Sequence of chain 1.A:
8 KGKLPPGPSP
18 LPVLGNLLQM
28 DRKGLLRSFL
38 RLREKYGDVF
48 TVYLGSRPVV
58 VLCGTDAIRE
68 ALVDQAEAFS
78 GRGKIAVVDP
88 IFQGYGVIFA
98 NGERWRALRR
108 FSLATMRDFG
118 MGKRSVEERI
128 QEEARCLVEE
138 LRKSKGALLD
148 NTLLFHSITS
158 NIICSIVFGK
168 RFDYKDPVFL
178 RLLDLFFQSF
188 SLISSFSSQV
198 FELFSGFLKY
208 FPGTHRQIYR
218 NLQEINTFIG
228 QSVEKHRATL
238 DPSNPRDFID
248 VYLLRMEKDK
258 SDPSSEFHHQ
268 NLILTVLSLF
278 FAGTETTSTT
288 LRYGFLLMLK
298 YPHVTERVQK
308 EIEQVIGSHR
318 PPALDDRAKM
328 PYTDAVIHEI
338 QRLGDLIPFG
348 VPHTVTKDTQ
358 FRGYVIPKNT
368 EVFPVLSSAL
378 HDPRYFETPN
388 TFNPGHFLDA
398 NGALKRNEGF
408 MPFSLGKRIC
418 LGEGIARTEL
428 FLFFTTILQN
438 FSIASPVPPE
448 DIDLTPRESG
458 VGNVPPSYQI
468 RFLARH

This protein binds this small molecule.
Small molecule (SMILES): OC[C@H]1O[C@H](O[C@H]2[C@H](O)[C@@H](O)[C@H](OCCCCCC3CCCCC3)O[C@@H]2CO)[C@H](O)[C@@H](O)[C@@H]1O

Binding-site contacts:
Ligand atom C7 contacts residue LEU24 of chain 1.A at 3.9 Å (hydrophobic).
Ligand atom C4 contacts residue CH01 of chain 1.F at 4.2 Å.
Ligand atom C11 contacts residue ASP28 of chain 1.A at 3.0 Å.
Ligand atom C7 contacts residue PHE193 of chain 1.A at 4.3 Å (hydrophobic).
Ligand atom C4 contacts residue MET27 of chain 1.A at 4.2 Å (hydrophobic).
Ligand atom C10 contacts residue ASP28 of chain 1.A at 4.1 Å.
Ligand atom C9 contacts residue VAL197 of chain 1.A at 4.3 Å (hydrophobic).
Ligand atom C6 contacts residue MET27 of chain 1.A at 3.7 Å (hydrophobic).
Ligand atom O14 contacts residue LEU25 of chain 1.A at 4.3 Å.
Ligand atom C6 contacts residue ASP28 of chain 1.A at 3.8 Å.
Ligand atom C5 contacts residue MET27 of chain 1.A at 4.0 Å (hydrophobic).
Ligand atom C3 contacts residue LEU24 of chain 1.A at 4.1 Å (hydrophobic).
Ligand atom C6 contacts residue LEU24 of chain 1.A at 4.2 Å (hydrophobic).
Ligand atom C11 contacts residue MET27 of chain 1.A at 4.2 Å (hydrophobic).
Ligand atom C1 contacts residue MET27 of chain 1.A at 3.8 Å (hydrophobic).
Ligand atom O21 contacts residue LEU25 of chain 1.A at 3.8 Å.
Ligand atom C8 contacts residue GLN196 of chain 1.A at 4.3 Å.
Ligand atom C8 contacts residue LEU200 of chain 1.A at 3.5 Å (hydrophobic).
Ligand atom O20 contacts residue ARG38 of chain 1.A at 3.8 Å.
Ligand atom C4 contacts residue LEU24 of chain 1.A at 3.4 Å (hydrophobic).
Ligand atom C8 contacts residue VAL197 of chain 1.A at 4.0 Å (hydrophobic).
Ligand atom C3 contacts residue CH01 of chain 1.F at 3.8 Å.
Ligand atom C18 contacts residue LEU25 of chain 1.A at 3.9 Å (hydrophobic).
Ligand atom C5 contacts residue ASP28 of chain 1.A at 3.5 Å.
Ligand atom C9 contacts residue GLN196 of chain 1.A at 4.0 Å.
Ligand atom C5 contacts residue ARG29 of chain 1.A at 4.0 Å.
Ligand atom O22 contacts residue LEU25 of chain 1.A at 3.8 Å.
Ligand atom O12 contacts residue LEU25 of chain 1.A at 4.2 Å.
Ligand atom C10 contacts residue GLY31 of chain 1.A at 3.9 Å.
Ligand atom C11 contacts residue SER35 of chain 1.A at 4.4 Å.
Ligand atom C10 contacts residue LEU32 of chain 1.A at 3.9 Å (hydrophobic).
Ligand atom C7 contacts residue CH01 of chain 1.F at 3.9 Å.
Ligand atom C11 contacts residue GLY31 of chain 1.A at 4.2 Å.
Ligand atom C11 contacts residue PHE193 of chain 1.A at 4.1 Å (hydrophobic).
Ligand atom C13 contacts residue MET27 of chain 1.A at 4.4 Å (hydrophobic).
Ligand atom C9 contacts residue PHE193 of chain 1.A at 4.2 Å (hydrophobic).
Ligand atom C2 contacts residue MET27 of chain 1.A at 3.7 Å (hydrophobic).
Ligand atom C2 contacts residue LEU24 of chain 1.A at 3.3 Å (hydrophobic).
Ligand atom O12 contacts residue MET27 of chain 1.A at 3.2 Å (h-bond).
Ligand atom C7 contacts residue VAL197 of chain 1.A at 4.4 Å (hydrophobic).